A protein and the small-molecule ligand that binds it are described below.
Small molecule (SMILES): CC(=O)N[C@H]1[C@H](O[C@H]2[C@H](O)[C@@H](NC(C)=O)CO[C@@H]2CO)O[C@H](CO)[C@@H](O[C@@H]2O[C@H](CO[C@H]3O[C@H](CO)[C@@H](O)[C@H](O[C@H]4O[C@H](CO)[C@@H](O)[C@H](O)[C@@H]4O)[C@@H]3O)[C@@H](O)[C@H](O[C@H]3O[C@H](CO)[C@@H](O)[C@H](O)[C@@H]3O)[C@@H]2O)[C@@H]1O

Sequence of chain 1.A:
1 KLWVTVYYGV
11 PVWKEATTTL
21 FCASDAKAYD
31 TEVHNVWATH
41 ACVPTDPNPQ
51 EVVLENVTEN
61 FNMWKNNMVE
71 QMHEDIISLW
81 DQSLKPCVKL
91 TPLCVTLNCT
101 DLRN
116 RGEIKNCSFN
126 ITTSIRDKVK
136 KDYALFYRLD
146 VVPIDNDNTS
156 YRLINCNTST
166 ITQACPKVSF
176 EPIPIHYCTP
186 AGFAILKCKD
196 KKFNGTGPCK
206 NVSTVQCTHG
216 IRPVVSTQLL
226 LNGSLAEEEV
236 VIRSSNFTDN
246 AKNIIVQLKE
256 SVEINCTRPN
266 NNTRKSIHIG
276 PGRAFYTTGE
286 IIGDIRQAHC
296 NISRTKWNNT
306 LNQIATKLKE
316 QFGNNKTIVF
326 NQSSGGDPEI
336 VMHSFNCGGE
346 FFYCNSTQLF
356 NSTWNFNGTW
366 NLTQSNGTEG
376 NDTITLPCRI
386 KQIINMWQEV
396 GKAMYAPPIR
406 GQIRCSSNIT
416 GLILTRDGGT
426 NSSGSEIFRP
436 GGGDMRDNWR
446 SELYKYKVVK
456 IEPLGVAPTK

Binding-site contacts:
Ligand atom O6 contacts residue ARG157 of chain 1.A at 3.6 Å.
Ligand atom C1 contacts residue ASN162 of chain 1.A at 3.0 Å.
Ligand atom C5 contacts residue ASN162 of chain 1.A at 4.4 Å.
Ligand atom C1 contacts residue THR163 of chain 1.A at 3.8 Å.
Ligand atom C6 contacts residue VAL147 of chain 1.A at 4.4 Å (hydrophobic).
Ligand atom C2 contacts residue ASN162 of chain 1.A at 4.3 Å.
Ligand atom O5 contacts residue ASN162 of chain 1.A at 3.1 Å (h-bond).